This small molecule binds to this protein.
Small molecule (SMILES): OC[C@H]1O[C@@H](O)[C@H](O)[C@@H](O)[C@@H]1O

Sequence of chain 1.A:
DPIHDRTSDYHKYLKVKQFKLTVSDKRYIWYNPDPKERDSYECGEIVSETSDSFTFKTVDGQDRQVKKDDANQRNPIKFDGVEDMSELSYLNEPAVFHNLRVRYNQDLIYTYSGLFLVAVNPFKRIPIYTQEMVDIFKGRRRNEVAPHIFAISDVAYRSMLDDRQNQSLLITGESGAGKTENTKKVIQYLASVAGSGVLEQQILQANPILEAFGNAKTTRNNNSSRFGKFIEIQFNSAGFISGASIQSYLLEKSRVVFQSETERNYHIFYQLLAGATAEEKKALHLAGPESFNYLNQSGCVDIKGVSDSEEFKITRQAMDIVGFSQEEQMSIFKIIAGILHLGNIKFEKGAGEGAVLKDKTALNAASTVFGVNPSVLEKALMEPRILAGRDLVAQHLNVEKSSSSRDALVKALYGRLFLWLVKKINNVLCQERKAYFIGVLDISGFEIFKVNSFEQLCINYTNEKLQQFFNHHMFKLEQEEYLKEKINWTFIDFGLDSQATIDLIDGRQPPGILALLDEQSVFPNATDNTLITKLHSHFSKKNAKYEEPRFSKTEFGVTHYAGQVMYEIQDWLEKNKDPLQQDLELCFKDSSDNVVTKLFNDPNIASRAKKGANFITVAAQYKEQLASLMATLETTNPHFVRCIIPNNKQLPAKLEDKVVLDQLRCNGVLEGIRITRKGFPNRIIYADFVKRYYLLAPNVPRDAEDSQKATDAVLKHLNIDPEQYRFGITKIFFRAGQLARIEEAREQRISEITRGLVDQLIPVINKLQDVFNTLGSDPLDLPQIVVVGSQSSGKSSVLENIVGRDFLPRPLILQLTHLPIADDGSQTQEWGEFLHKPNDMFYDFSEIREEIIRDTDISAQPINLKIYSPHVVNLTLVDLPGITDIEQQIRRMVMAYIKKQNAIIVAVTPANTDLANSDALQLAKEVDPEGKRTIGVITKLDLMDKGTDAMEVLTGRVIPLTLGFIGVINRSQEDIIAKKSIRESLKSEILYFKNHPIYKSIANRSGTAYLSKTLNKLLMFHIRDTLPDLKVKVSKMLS

Binding-site contacts:
Ligand atom O2 contacts residue ASP529 of chain 1.A at 3.8 Å.
Ligand atom C4 contacts residue ASP529 of chain 1.A at 3.7 Å.
Ligand atom O3 contacts residue TYR484 of chain 1.A at 4.5 Å.
Ligand atom O6 contacts residue ASP529 of chain 1.A at 3.6 Å (salt-bridge).
Ligand atom C1 contacts residue ALA650 of chain 1.A at 4.0 Å (hydrophobic).
Ligand atom O1 contacts residue LYS646 of chain 1.A at 3.6 Å.
Ligand atom C5 contacts residue LYS646 of chain 1.A at 4.2 Å.
Ligand atom O5 contacts residue LYS646 of chain 1.A at 3.3 Å.
Ligand atom C1 contacts residue LYS646 of chain 1.A at 3.9 Å.
Ligand atom O1 contacts residue ALA650 of chain 1.A at 3.2 Å.
Ligand atom O4 contacts residue ASP529 of chain 1.A at 4.3 Å.
Ligand atom C4 contacts residue LYS646 of chain 1.A at 4.4 Å.
Ligand atom C6 contacts residue LYS646 of chain 1.A at 4.1 Å.
Ligand atom O3 contacts residue LYS488 of chain 1.A at 2.7 Å (salt-bridge).
Ligand atom O3 contacts residue ASP529 of chain 1.A at 2.6 Å (salt-bridge).
Ligand atom C2 contacts residue TYR484 of chain 1.A at 4.0 Å (hydrophobic).
Ligand atom O3 contacts residue ILE525 of chain 1.A at 4.0 Å.
Ligand atom C3 contacts residue LYS488 of chain 1.A at 3.5 Å.
Ligand atom C2 contacts residue LYS488 of chain 1.A at 3.8 Å.
Ligand atom C2 contacts residue ASP529 of chain 1.A at 3.3 Å.
Ligand atom C3 contacts residue ASP529 of chain 1.A at 3.3 Å.
Ligand atom O2 contacts residue LYS488 of chain 1.A at 3.0 Å (salt-bridge).
Ligand atom C6 contacts residue ARG531 of chain 1.A at 4.2 Å.
Ligand atom O2 contacts residue ALA650 of chain 1.A at 3.9 Å.
Ligand atom O6 contacts residue LYS646 of chain 1.A at 3.0 Å (salt-bridge).
Ligand atom O6 contacts residue ARG531 of chain 1.A at 3.2 Å.
Ligand atom O2 contacts residue TYR484 of chain 1.A at 3.8 Å.
Ligand atom C2 contacts residue LYS646 of chain 1.A at 4.1 Å.